The protein below binds the small molecule below.
Small molecule (SMILES): CC(=O)N[C@@H]1[C@@H](O)[C@@H](F)C(C(=O)O)O[C@H]1[C@H](O)CCO

Binding-site contacts:
Ligand atom F1 contacts residue ASP70 of chain 2.A at 3.2 Å.
Ligand atom N5 contacts residue 9SD1 of chain 2.G at 0.4 Å (h-bond).
Ligand atom C1 contacts residue 9SD1 of chain 2.G at 0.6 Å.
Ligand atom O6 contacts residue TYR324 of chain 2.A at 2.4 Å (h-bond).
Ligand atom C9 contacts residue 9SD1 of chain 2.G at 0.8 Å.
Ligand atom C5 contacts residue 9SD1 of chain 2.G at 0.5 Å.
Ligand atom C4 contacts residue 9SD1 of chain 2.G at 0.6 Å.
Ligand atom O1B contacts residue 9SD1 of chain 2.G at 0.3 Å (h-bond).
Ligand atom C1 contacts residue ARG290 of chain 2.A at 3.5 Å.
Ligand atom F1 contacts residue ARG37 of chain 2.A at 3.4 Å.
Ligand atom C1 contacts residue TYR324 of chain 2.A at 2.4 Å (hydrophobic).
Ligand atom C4 contacts residue TYR324 of chain 2.A at 3.1 Å (hydrophobic).
Ligand atom O4 contacts residue 9SD1 of chain 2.G at 0.8 Å (h-bond).
Ligand atom C2 contacts residue TYR324 of chain 2.A at 1.4 Å (hydrophobic).
Ligand atom O1B contacts residue TYR324 of chain 2.A at 3.1 Å (h-bond).
Ligand atom O9 contacts residue GLU196 of chain 2.A at 2.8 Å (salt-bridge).
Ligand atom C3 contacts residue GLU38 of chain 2.A at 3.4 Å.
Ligand atom C2 contacts residue 9SD1 of chain 2.G at 1.2 Å.
Ligand atom O4 contacts residue GLU38 of chain 2.A at 2.9 Å (salt-bridge).
Ligand atom C3 contacts residue 9SD1 of chain 2.G at 0.8 Å.
Ligand atom O1B contacts residue ARG290 of chain 2.A at 2.8 Å (salt-bridge).
Ligand atom F1 contacts residue 9SD1 of chain 2.G at 0.6 Å.
Ligand atom C10 contacts residue 9SD1 of chain 2.G at 0.3 Å.
Ligand atom C7 contacts residue 9SD1 of chain 2.G at 0.3 Å.
Ligand atom O10 contacts residue 9SD1 of chain 2.G at 0.4 Å (h-bond).
Ligand atom O9 contacts residue ARG144 of chain 2.A at 3.5 Å (salt-bridge).
Ligand atom C3 contacts residue TYR324 of chain 2.A at 2.4 Å (hydrophobic).
Ligand atom O1B contacts residue ARG212 of chain 2.A at 3.1 Å (salt-bridge).
Ligand atom O9 contacts residue 9SD1 of chain 2.G at 0.1 Å (h-bond).
Ligand atom O6 contacts residue 9SD1 of chain 2.G at 0.6 Å (h-bond).
Ligand atom O1A contacts residue 9SD1 of chain 2.G at 0.4 Å (h-bond).
Ligand atom O1A contacts residue TYR324 of chain 2.A at 3.2 Å.
Ligand atom O10 contacts residue ARG71 of chain 2.A at 2.9 Å (salt-bridge).
Ligand atom C6 contacts residue 9SD1 of chain 2.G at 0.3 Å.
Ligand atom C11 contacts residue 9SD1 of chain 2.G at 0.3 Å.
Ligand atom C8 contacts residue 9SD1 of chain 2.G at 0.7 Å.
Ligand atom O1A contacts residue ARG37 of chain 2.A at 2.9 Å (salt-bridge).
Ligand atom O7 contacts residue 9SD1 of chain 2.G at 0.8 Å (h-bond).
Ligand atom C6 contacts residue TYR324 of chain 2.A at 3.1 Å (hydrophobic).
Ligand atom O1A contacts residue ARG290 of chain 2.A at 2.9 Å (salt-bridge).

Sequence of chain 2.A:
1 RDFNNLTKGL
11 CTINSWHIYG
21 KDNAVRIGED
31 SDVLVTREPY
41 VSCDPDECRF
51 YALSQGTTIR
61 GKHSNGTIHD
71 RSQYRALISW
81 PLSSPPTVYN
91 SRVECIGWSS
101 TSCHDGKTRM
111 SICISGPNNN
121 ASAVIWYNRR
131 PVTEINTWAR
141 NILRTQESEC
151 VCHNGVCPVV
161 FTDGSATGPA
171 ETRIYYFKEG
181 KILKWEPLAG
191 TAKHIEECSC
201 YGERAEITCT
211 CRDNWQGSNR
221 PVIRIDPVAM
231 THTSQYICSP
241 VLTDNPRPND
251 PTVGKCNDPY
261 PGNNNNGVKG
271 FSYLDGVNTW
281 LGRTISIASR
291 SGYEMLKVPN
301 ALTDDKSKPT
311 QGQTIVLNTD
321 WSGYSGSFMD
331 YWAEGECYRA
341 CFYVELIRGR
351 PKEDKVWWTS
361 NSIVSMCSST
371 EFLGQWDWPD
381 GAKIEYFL